Sequence of chain 2.E:
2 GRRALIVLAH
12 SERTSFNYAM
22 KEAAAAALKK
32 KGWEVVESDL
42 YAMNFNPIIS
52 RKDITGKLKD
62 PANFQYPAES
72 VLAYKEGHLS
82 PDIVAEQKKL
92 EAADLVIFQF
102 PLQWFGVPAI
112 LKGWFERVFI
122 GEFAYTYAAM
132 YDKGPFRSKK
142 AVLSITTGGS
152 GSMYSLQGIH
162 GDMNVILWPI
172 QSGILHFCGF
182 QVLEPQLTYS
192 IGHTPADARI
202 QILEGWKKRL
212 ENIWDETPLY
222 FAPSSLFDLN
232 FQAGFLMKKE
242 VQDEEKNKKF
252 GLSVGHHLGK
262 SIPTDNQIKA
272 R

The small molecule below binds the protein below.
Small molecule (SMILES): Cc1onc(-c2ccccc2)c1C(=O)Nc1ncc([N+](=O)[O-])s1

Binding-site contacts:
Ligand atom O1 contacts residue PHE236 of chain 1.C at 3.6 Å.
Ligand atom O1 contacts residue MET131 of chain 1.C at 1.4 Å.
Ligand atom N2 contacts residue PHE236 of chain 1.C at 3.1 Å.
Ligand atom S contacts residue MET131 of chain 1.C at 3.2 Å.
Ligand atom C1 contacts residue MET131 of chain 1.C at 3.1 Å (hydrophobic).
Ligand atom C9 contacts residue FAD1 of chain 2.V at 3.8 Å.
Ligand atom C3 contacts residue PHE236 of chain 1.C at 3.2 Å (hydrophobic).
Ligand atom O1 contacts residue LEU230 of chain 1.C at 3.6 Å.
Ligand atom C10 contacts residue FAD1 of chain 2.V at 3.7 Å.
Ligand atom C11 contacts residue PHE178 of chain 1.C at 3.7 Å (hydrophobic).
Ligand atom C13 contacts residue FAD1 of chain 2.V at 3.2 Å.
Ligand atom N contacts residue TYR128 of chain 1.C at 3.4 Å.
Ligand atom S contacts residue TYR128 of chain 1.C at 3.6 Å.
Ligand atom O3 contacts residue GLY149 of chain 2.E at 3.4 Å.
Ligand atom C2 contacts residue HIS161 of chain 2.E at 3.7 Å.
Ligand atom N2 contacts residue MET131 of chain 1.C at 1.5 Å.
Ligand atom N1 contacts residue HIS161 of chain 2.E at 3.2 Å (h-bond).
Ligand atom C2 contacts residue MET154 of chain 2.E at 3.2 Å (hydrophobic).
Ligand atom C3 contacts residue MET131 of chain 1.C at 2.3 Å (hydrophobic).
Ligand atom O1 contacts residue ILE160 of chain 2.E at 3.6 Å.
Ligand atom C2 contacts residue MET131 of chain 1.C at 3.2 Å (hydrophobic).
Ligand atom O2 contacts residue TYR128 of chain 1.C at 3.5 Å (h-bond).
Ligand atom N1 contacts residue MET154 of chain 2.E at 3.1 Å (h-bond).
Ligand atom C5 contacts residue GLY149 of chain 2.E at 3.5 Å.
Ligand atom C6 contacts residue GLY149 of chain 2.E at 3.4 Å.
Ligand atom N1 contacts residue MET131 of chain 1.C at 3.7 Å.
Ligand atom C8 contacts residue FAD1 of chain 2.V at 3.7 Å.
Ligand atom C12 contacts residue PHE178 of chain 1.C at 3.6 Å (hydrophobic).
Ligand atom C12 contacts residue FAD1 of chain 2.V at 3.1 Å.
Ligand atom O2 contacts residue MET131 of chain 1.C at 2.1 Å.
Ligand atom C11 contacts residue FAD1 of chain 2.V at 3.4 Å.
Ligand atom C6 contacts residue TYR128 of chain 1.C at 3.4 Å (hydrophobic).
Ligand atom N3 contacts residue FAD1 of chain 2.V at 3.5 Å (h-bond).
Ligand atom C5 contacts residue TYR128 of chain 1.C at 3.6 Å (hydrophobic).
Ligand atom O2 contacts residue PHE236 of chain 1.C at 2.9 Å.
Ligand atom C2 contacts residue ILE160 of chain 2.E at 3.7 Å (hydrophobic).
Ligand atom O3 contacts residue GLY150 of chain 2.E at 3.8 Å.
Ligand atom C7 contacts residue FAD1 of chain 2.V at 3.8 Å.
Ligand atom O contacts residue HIS161 of chain 2.E at 3.1 Å (h-bond).
Ligand atom C5 contacts residue GLY150 of chain 2.E at 3.6 Å.

Sequence of chain 1.C:
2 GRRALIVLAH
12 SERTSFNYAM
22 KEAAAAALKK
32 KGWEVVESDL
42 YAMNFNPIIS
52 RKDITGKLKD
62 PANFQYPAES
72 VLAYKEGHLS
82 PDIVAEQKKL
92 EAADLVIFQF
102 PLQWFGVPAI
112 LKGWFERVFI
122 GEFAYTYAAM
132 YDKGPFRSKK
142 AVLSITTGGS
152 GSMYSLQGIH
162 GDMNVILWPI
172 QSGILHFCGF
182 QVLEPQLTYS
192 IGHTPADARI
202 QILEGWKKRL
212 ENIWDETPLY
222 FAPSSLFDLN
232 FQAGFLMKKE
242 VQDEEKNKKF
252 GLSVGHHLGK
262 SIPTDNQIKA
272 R